A small-molecule ligand and the protein it binds are described below.
Small molecule (SMILES): CC(=O)O[C@H]1C(=O)[C@@]2(C)[C@H]([C@H](OC(=O)c3ccccc3)[C@]3(O)C[C@H](O)C(C)=C1C3(C)C)[C@]1(OC(C)=O)CO[C@@H]1C[C@@H]2O

Sequence of chain 1.D:
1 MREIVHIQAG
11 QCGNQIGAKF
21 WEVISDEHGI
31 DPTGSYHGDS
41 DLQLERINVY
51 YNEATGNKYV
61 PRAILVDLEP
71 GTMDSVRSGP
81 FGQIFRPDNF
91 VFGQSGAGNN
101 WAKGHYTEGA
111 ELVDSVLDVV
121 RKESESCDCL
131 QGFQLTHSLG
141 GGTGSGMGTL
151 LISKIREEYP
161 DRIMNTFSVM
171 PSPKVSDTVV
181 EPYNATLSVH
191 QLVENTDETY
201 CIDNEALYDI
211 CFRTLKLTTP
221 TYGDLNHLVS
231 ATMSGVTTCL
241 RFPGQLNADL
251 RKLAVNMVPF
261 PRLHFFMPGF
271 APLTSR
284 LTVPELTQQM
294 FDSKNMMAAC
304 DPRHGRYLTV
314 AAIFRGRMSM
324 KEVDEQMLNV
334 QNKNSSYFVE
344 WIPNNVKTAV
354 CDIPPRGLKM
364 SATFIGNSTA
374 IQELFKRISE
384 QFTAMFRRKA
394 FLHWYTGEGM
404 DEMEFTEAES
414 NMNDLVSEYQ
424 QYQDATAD

Binding-site contacts:
Ligand atom C32 contacts residue GLY360 of chain 1.D at 3.8 Å.
Ligand atom C14 contacts residue HIS227 of chain 1.D at 3.2 Å.
Ligand atom C5 contacts residue PRO272 of chain 1.D at 3.3 Å (hydrophobic).
Ligand atom C23 contacts residue LEU215 of chain 1.D at 3.9 Å (hydrophobic).
Ligand atom O7 contacts residue LEU361 of chain 1.D at 3.6 Å.
Ligand atom C43 contacts residue ALA231 of chain 1.D at 3.8 Å (hydrophobic).
Ligand atom C13 contacts residue HIS227 of chain 1.D at 3.8 Å.
Ligand atom C31 contacts residue ARG276 of chain 1.D at 3.6 Å.
Ligand atom C28 contacts residue LEU215 of chain 1.D at 3.9 Å (hydrophobic).
Ligand atom C5 contacts residue THR274 of chain 1.D at 3.8 Å.
Ligand atom C25 contacts residue LEU215 of chain 1.D at 3.5 Å (hydrophobic).
Ligand atom C5 contacts residue LEU273 of chain 1.D at 4.0 Å (hydrophobic).
Ligand atom O1 contacts residue ARG276 of chain 1.D at 3.6 Å (salt-bridge).
Ligand atom C6 contacts residue PRO272 of chain 1.D at 3.8 Å (hydrophobic).
Ligand atom O5 contacts residue THR274 of chain 1.D at 2.7 Å (h-bond).
Ligand atom C81 contacts residue THR274 of chain 1.D at 3.2 Å.
Ligand atom O41 contacts residue LEU361 of chain 1.D at 3.3 Å.
Ligand atom C24 contacts residue HIS227 of chain 1.D at 3.4 Å.
Ligand atom O11 contacts residue GLY360 of chain 1.D at 3.8 Å.
Ligand atom O22 contacts residue ARG276 of chain 1.D at 3.8 Å.
Ligand atom C29 contacts residue LEU361 of chain 1.D at 3.9 Å (hydrophobic).
Ligand atom O22 contacts residue THR274 of chain 1.D at 3.9 Å.
Ligand atom C41 contacts residue THR274 of chain 1.D at 3.0 Å.
Ligand atom C25 contacts residue ASP224 of chain 1.D at 4.0 Å.
Ligand atom C6 contacts residue THR274 of chain 1.D at 3.9 Å.
Ligand atom C81 contacts residue SER275 of chain 1.D at 3.9 Å.
Ligand atom C33 contacts residue GLY360 of chain 1.D at 3.7 Å.
Ligand atom C26 contacts residue HIS227 of chain 1.D at 3.5 Å.
Ligand atom C27 contacts residue LEU215 of chain 1.D at 3.8 Å (hydrophobic).
Ligand atom C26 contacts residue ASP224 of chain 1.D at 3.1 Å.
Ligand atom C25 contacts residue LEU228 of chain 1.D at 3.6 Å (hydrophobic).
Ligand atom C7 contacts residue LEU361 of chain 1.D at 3.7 Å (hydrophobic).
Ligand atom O5 contacts residue PRO272 of chain 1.D at 3.6 Å (h-bond).
Ligand atom C25 contacts residue HIS227 of chain 1.D at 3.4 Å.
Ligand atom C26 contacts residue LEU215 of chain 1.D at 3.5 Å (hydrophobic).
Ligand atom O13 contacts residue HIS227 of chain 1.D at 3.4 Å (h-bond).
Ligand atom C29 contacts residue ARG359 of chain 1.D at 3.6 Å.
Ligand atom C29 contacts residue GLY360 of chain 1.D at 3.9 Å.
Ligand atom O5 contacts residue LEU273 of chain 1.D at 3.2 Å.
Ligand atom C24 contacts residue LEU215 of chain 1.D at 3.7 Å (hydrophobic).